Binding-site contacts:
Ligand atom C21 contacts residue LEU145 of chain 1.A at 3.7 Å (hydrophobic).
Ligand atom O1 contacts residue SER69 of chain 1.A at 2.8 Å (h-bond).
Ligand atom O3 contacts residue HIS137 of chain 1.A at 2.7 Å (h-bond).
Ligand atom C31 contacts residue VAL250 of chain 1.A at 3.0 Å (hydrophobic).
Ligand atom C19 contacts residue ILE103 of chain 1.A at 3.8 Å (hydrophobic).
Ligand atom C24 contacts residue HIS137 of chain 1.A at 3.4 Å.
Ligand atom C1 contacts residue SER69 of chain 1.A at 3.7 Å.
Ligand atom C10 contacts residue SER69 of chain 1.A at 3.7 Å.
Ligand atom C2 contacts residue ARG106 of chain 1.A at 3.9 Å.
Ligand atom C17 contacts residue LEU145 of chain 1.A at 3.7 Å (hydrophobic).
Ligand atom C3 contacts residue SER110 of chain 1.A at 3.7 Å.
Ligand atom C23 contacts residue HIS137 of chain 1.A at 3.0 Å.
Ligand atom C19 contacts residue SER69 of chain 1.A at 3.1 Å.
Ligand atom C11 contacts residue LEU62 of chain 1.A at 3.8 Å (hydrophobic).
Ligand atom S1 contacts residue TYR233 of chain 1.A at 3.5 Å.
Ligand atom O2 contacts residue TYR26 of chain 1.A at 2.7 Å (h-bond).
Ligand atom C7 contacts residue SER107 of chain 1.A at 3.3 Å.
Ligand atom C4 contacts residue CYS120 of chain 1.A at 3.5 Å (hydrophobic).
Ligand atom O2 contacts residue SER107 of chain 1.A at 3.6 Å.
Ligand atom O3 contacts residue HIS229 of chain 1.A at 2.7 Å (h-bond).
Ligand atom C3 contacts residue TYR30 of chain 1.A at 3.6 Å (hydrophobic).
Ligand atom C19 contacts residue LEU65 of chain 1.A at 3.7 Å (hydrophobic).
Ligand atom C18 contacts residue VAL66 of chain 1.A at 3.7 Å (hydrophobic).
Ligand atom C9 contacts residue TRP118 of chain 1.A at 3.4 Å (hydrophobic).
Ligand atom C3 contacts residue TYR26 of chain 1.A at 3.6 Å (hydrophobic).
Ligand atom N1 contacts residue VAL66 of chain 1.A at 3.9 Å.
Ligand atom C31 contacts residue LEU246 of chain 1.A at 3.5 Å (hydrophobic).
Ligand atom O2 contacts residue SER110 of chain 1.A at 2.8 Å (h-bond).
Ligand atom C11 contacts residue TYR127 of chain 1.A at 3.8 Å (hydrophobic).
Ligand atom C1 contacts residue ARG106 of chain 1.A at 3.8 Å.
Ligand atom C6 contacts residue TRP118 of chain 1.A at 3.8 Å (hydrophobic).
Ligand atom N1 contacts residue ALA63 of chain 1.A at 3.6 Å.
Ligand atom C27 contacts residue ALA63 of chain 1.A at 3.5 Å (hydrophobic).
Ligand atom C25 contacts residue HIS229 of chain 1.A at 3.6 Å.
Ligand atom O1 contacts residue ARG106 of chain 1.A at 2.8 Å (salt-bridge).
Ligand atom C8 contacts residue TRP118 of chain 1.A at 3.8 Å (hydrophobic).
Ligand atom C4 contacts residue SER110 of chain 1.A at 3.6 Å.
Ligand atom C27 contacts residue VAL250 of chain 1.A at 3.7 Å (hydrophobic).
Ligand atom C6 contacts residue SER107 of chain 1.A at 3.5 Å.
Ligand atom C25 contacts residue HIS137 of chain 1.A at 3.4 Å.

Sequence of chain 1.A:
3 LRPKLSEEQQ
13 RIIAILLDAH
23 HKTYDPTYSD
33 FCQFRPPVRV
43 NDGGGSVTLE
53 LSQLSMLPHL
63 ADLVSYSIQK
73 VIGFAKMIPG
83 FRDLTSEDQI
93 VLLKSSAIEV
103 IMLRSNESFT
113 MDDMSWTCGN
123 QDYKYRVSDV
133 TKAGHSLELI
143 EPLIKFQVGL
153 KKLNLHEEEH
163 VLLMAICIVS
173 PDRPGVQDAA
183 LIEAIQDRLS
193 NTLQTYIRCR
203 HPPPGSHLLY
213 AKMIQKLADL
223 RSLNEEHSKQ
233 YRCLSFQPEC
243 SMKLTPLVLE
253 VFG

The protein below binds the small molecule below.
Small molecule (SMILES): C=C1/C(=C\C=C2/CCC[C@]3(C)[C@@H]([C@H](C)CCCC(O)c4nccs4)CC[C@@H]23)C[C@@H](O)C[C@@H]1O